Sequence of chain 1.D:
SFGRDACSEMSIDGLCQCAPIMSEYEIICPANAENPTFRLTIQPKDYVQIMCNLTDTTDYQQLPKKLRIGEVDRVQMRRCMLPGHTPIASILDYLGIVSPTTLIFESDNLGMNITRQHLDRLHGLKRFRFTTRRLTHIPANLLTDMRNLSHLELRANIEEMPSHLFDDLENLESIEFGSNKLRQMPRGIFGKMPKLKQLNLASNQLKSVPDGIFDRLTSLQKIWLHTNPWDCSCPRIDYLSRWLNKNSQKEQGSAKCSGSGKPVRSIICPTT

A small-molecule ligand and the protein it binds are described below.
Small molecule (SMILES): CC(=O)N[C@@H]1[C@@H](O)[C@H](O)[C@@H](CO)O[C@H]1O

Binding-site contacts:
Ligand atom C8 contacts residue ASN171 of chain 1.D at 4.1 Å.
Ligand atom N2 contacts residue ASN148 of chain 1.D at 2.5 Å (h-bond).
Ligand atom O5 contacts residue GLY124 of chain 1.D at 4.3 Å.
Ligand atom C7 contacts residue ASN148 of chain 1.D at 3.2 Å.
Ligand atom O5 contacts residue ASN148 of chain 1.D at 2.3 Å (h-bond).
Ligand atom C8 contacts residue LYS126 of chain 1.D at 3.4 Å.
Ligand atom C7 contacts residue LYS126 of chain 1.D at 4.2 Å.
Ligand atom C1 contacts residue ASN148 of chain 1.D at 1.4 Å.
Ligand atom C3 contacts residue ASN148 of chain 1.D at 3.8 Å.
Ligand atom C4 contacts residue ASN148 of chain 1.D at 4.2 Å.
Ligand atom N2 contacts residue LYS126 of chain 1.D at 3.9 Å.
Ligand atom C2 contacts residue ASN148 of chain 1.D at 2.5 Å.
Ligand atom O7 contacts residue ASN148 of chain 1.D at 4.2 Å.
Ligand atom O6 contacts residue GLY124 of chain 1.D at 3.8 Å.
Ligand atom C5 contacts residue ASN148 of chain 1.D at 3.6 Å.
Ligand atom C1 contacts residue LYS126 of chain 1.D at 4.3 Å.
Ligand atom C8 contacts residue ASN148 of chain 1.D at 3.5 Å.